Binding-site contacts:
Ligand atom C8 contacts residue SER357 of chain 1.G at 3.3 Å.
Ligand atom C8 contacts residue ASN361 of chain 1.G at 4.4 Å.
Ligand atom C1 contacts residue ASN361 of chain 1.G at 1.4 Å.
Ligand atom O5 contacts residue ASN361 of chain 1.G at 2.4 Å (h-bond).
Ligand atom C4 contacts residue ASN361 of chain 1.G at 4.1 Å.
Ligand atom C7 contacts residue SER357 of chain 1.G at 4.0 Å.
Ligand atom O7 contacts residue ASN361 of chain 1.G at 3.8 Å.
Ligand atom N2 contacts residue ASN361 of chain 1.G at 2.7 Å (h-bond).
Ligand atom C5 contacts residue ASN361 of chain 1.G at 3.7 Å.
Ligand atom C2 contacts residue ASN361 of chain 1.G at 2.3 Å.
Ligand atom O7 contacts residue SER357 of chain 1.G at 4.2 Å.
Ligand atom C7 contacts residue ASN361 of chain 1.G at 3.4 Å.
Ligand atom C3 contacts residue ASN361 of chain 1.G at 3.6 Å.

The small molecule below binds the protein below.
Small molecule (SMILES): CC(=O)N[C@@H]1[C@@H](O)[C@H](O)[C@@H](CO)O[C@H]1O

Sequence of chain 1.G:
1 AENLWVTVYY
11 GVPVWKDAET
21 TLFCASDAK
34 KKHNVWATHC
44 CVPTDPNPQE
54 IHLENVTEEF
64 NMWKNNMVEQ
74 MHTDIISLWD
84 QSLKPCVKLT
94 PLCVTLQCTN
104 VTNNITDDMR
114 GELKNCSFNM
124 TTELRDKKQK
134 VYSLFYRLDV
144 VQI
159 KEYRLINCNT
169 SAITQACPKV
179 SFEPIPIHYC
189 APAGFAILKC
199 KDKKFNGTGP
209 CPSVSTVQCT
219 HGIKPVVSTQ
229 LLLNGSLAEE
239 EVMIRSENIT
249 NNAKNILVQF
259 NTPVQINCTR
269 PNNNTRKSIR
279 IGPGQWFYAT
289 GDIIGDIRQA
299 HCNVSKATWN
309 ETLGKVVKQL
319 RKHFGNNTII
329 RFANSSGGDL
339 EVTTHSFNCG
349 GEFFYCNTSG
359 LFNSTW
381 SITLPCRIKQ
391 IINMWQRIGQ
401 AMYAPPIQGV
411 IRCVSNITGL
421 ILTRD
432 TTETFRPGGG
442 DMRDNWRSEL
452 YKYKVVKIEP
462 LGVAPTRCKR